A small-molecule ligand and the protein it binds are described below.
Small molecule (SMILES): C[C@]12CCC(=O)C=C1CC[C@@H]1[C@@H]2CC[C@]2(C)C(=O)CC[C@@H]12

Binding-site contacts:
Ligand atom C16 contacts residue VAL95 of chain 2.A at 3.8 Å (hydrophobic).
Ligand atom C4 contacts residue ASP38 of chain 2.A at 2.7 Å.
Ligand atom C16 contacts residue PHE86 of chain 2.A at 3.7 Å (hydrophobic).
Ligand atom C2 contacts residue ASP38 of chain 2.A at 4.0 Å.
Ligand atom C3 contacts residue ASN99 of chain 2.A at 3.6 Å.
Ligand atom C4 contacts residue ASN99 of chain 2.A at 3.8 Å.
Ligand atom C3 contacts residue TYR14 of chain 2.A at 3.2 Å (hydrophobic).
Ligand atom C2 contacts residue LEU18 of chain 2.A at 3.9 Å (hydrophobic).
Ligand atom O1 contacts residue ASN99 of chain 2.A at 2.8 Å (h-bond).
Ligand atom C6 contacts residue PRO97 of chain 2.A at 4.1 Å (hydrophobic).
Ligand atom C15 contacts residue VAL95 of chain 2.A at 3.8 Å (hydrophobic).
Ligand atom C6 contacts residue PHE116 of chain 2.A at 3.3 Å (hydrophobic).
Ligand atom O2 contacts residue PHE86 of chain 2.A at 3.3 Å.
Ligand atom O1 contacts residue MET112 of chain 2.A at 3.5 Å.
Ligand atom C6 contacts residue ASP38 of chain 2.A at 3.2 Å.
Ligand atom C12 contacts residue SER58 of chain 2.A at 4.1 Å.
Ligand atom C7 contacts residue VAL95 of chain 2.A at 4.1 Å (hydrophobic).
Ligand atom C3 contacts residue MET112 of chain 2.A at 4.1 Å (hydrophobic).
Ligand atom O1 contacts residue PHE82 of chain 2.A at 3.8 Å.
Ligand atom C1 contacts residue VAL84 of chain 2.A at 4.3 Å (hydrophobic).
Ligand atom C2 contacts residue TYR14 of chain 2.A at 3.2 Å (hydrophobic).
Ligand atom C17 contacts residue PHE86 of chain 2.A at 3.5 Å (hydrophobic).
Ligand atom C5 contacts residue ASP38 of chain 2.A at 2.9 Å.
Ligand atom C19 contacts residue ASP38 of chain 2.A at 2.7 Å.
Ligand atom C7 contacts residue PRO97 of chain 2.A at 4.2 Å (hydrophobic).
Ligand atom C4 contacts residue MET112 of chain 2.A at 4.2 Å (hydrophobic).
Ligand atom C15 contacts residue PHE116 of chain 2.A at 4.0 Å (hydrophobic).
Ligand atom C11 contacts residue SER58 of chain 2.A at 3.9 Å.
Ligand atom C10 contacts residue ASP38 of chain 2.A at 3.4 Å.
Ligand atom O1 contacts residue ASP38 of chain 2.A at 4.0 Å.
Ligand atom C3 contacts residue ASP38 of chain 2.A at 3.4 Å.
Ligand atom C19 contacts residue PHE54 of chain 2.A at 3.7 Å (hydrophobic).
Ligand atom O1 contacts residue TYR14 of chain 2.A at 2.4 Å (h-bond).
Ligand atom C7 contacts residue PHE116 of chain 2.A at 3.7 Å (hydrophobic).
Ligand atom C4 contacts residue ALA114 of chain 2.A at 3.8 Å (hydrophobic).
Ligand atom C2 contacts residue TYR55 of chain 2.A at 4.2 Å (hydrophobic).
Ligand atom C3 contacts residue PHE82 of chain 2.A at 3.9 Å (hydrophobic).
Ligand atom C14 contacts residue VAL95 of chain 2.A at 4.3 Å (hydrophobic).
Ligand atom C19 contacts residue SER58 of chain 2.A at 3.8 Å.
Ligand atom C4 contacts residue PHE82 of chain 2.A at 3.9 Å (hydrophobic).

Sequence of chain 2.A:
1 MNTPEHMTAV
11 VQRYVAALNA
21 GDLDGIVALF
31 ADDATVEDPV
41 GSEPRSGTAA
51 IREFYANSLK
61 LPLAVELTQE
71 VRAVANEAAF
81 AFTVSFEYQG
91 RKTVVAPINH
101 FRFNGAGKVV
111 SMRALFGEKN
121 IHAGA